Sequence of chain 2.A:
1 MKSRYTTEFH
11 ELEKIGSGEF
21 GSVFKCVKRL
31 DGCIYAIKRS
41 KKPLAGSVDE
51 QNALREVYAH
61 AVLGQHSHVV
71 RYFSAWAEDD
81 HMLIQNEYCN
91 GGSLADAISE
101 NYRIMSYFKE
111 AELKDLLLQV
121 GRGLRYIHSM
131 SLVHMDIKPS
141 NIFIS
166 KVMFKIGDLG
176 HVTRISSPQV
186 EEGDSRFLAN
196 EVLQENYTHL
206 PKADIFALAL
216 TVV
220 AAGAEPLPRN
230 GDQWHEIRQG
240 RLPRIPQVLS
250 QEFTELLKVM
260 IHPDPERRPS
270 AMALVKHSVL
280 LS

Binding-site contacts:
Ligand atom C4 contacts residue ALA36 of chain 2.A at 3.7 Å (hydrophobic).
Ligand atom C9 contacts residue ASN86 of chain 2.A at 3.7 Å.
Ligand atom C9 contacts residue LYS38 of chain 2.A at 3.6 Å.
Ligand atom N3 contacts residue CYS89 of chain 2.A at 2.7 Å (h-bond).
Ligand atom C13 contacts residue PHE143 of chain 2.A at 3.4 Å (hydrophobic).
Ligand atom O2 contacts residue ASN86 of chain 2.A at 3.1 Å (h-bond).
Ligand atom O3 contacts residue TYR88 of chain 2.A at 3.7 Å.
Ligand atom CL1 contacts residue ASN86 of chain 2.A at 3.8 Å.
Ligand atom C1 contacts residue PHE143 of chain 2.A at 3.7 Å (hydrophobic).
Ligand atom N3 contacts residue TYR88 of chain 2.A at 3.5 Å.
Ligand atom C11 contacts residue ASP173 of chain 2.A at 3.5 Å.
Ligand atom C19 contacts residue GLY92 of chain 2.A at 3.6 Å.
Ligand atom O1 contacts residue ALA36 of chain 2.A at 3.8 Å.
Ligand atom C15 contacts residue ILE15 of chain 2.A at 3.6 Å (hydrophobic).
Ligand atom N1 contacts residue ALA36 of chain 2.A at 3.7 Å.
Ligand atom C15 contacts residue PHE143 of chain 2.A at 3.7 Å (hydrophobic).
Ligand atom C5 contacts residue GLU87 of chain 2.A at 3.3 Å.
Ligand atom C14 contacts residue PHE143 of chain 2.A at 3.5 Å (hydrophobic).
Ligand atom C10 contacts residue GLU56 of chain 2.A at 3.1 Å.
Ligand atom O1 contacts residue TYR88 of chain 2.A at 3.6 Å.
Ligand atom C16 contacts residue ILE15 of chain 2.A at 3.7 Å (hydrophobic).
Ligand atom CL1 contacts residue ALA36 of chain 2.A at 3.6 Å.
Ligand atom C18 contacts residue ILE15 of chain 2.A at 3.4 Å (hydrophobic).
Ligand atom C6 contacts residue GLU87 of chain 2.A at 3.8 Å.
Ligand atom O1 contacts residue GLU87 of chain 2.A at 3.2 Å (salt-bridge).
Ligand atom C21 contacts residue TYR88 of chain 2.A at 3.1 Å (hydrophobic).
Ligand atom C21 contacts residue CYS89 of chain 2.A at 3.5 Å (hydrophobic).
Ligand atom C17 contacts residue CYS89 of chain 2.A at 3.7 Å (hydrophobic).
Ligand atom C5 contacts residue ALA36 of chain 2.A at 3.5 Å (hydrophobic).
Ligand atom C21 contacts residue GLY92 of chain 2.A at 3.5 Å.
Ligand atom O1 contacts residue CYS89 of chain 2.A at 2.9 Å (h-bond).
Ligand atom C19 contacts residue CYS89 of chain 2.A at 3.6 Å (hydrophobic).
Ligand atom CL1 contacts residue VAL23 of chain 2.A at 3.8 Å.
Ligand atom O3 contacts residue GLY92 of chain 2.A at 3.8 Å.
Ligand atom N1 contacts residue GLU87 of chain 2.A at 2.6 Å (salt-bridge).
Ligand atom C10 contacts residue LYS38 of chain 2.A at 3.4 Å.
Ligand atom N1 contacts residue VAL70 of chain 2.A at 3.7 Å.
Ligand atom N3 contacts residue GLY92 of chain 2.A at 3.4 Å.
Ligand atom O2 contacts residue VAL70 of chain 2.A at 3.4 Å.
Ligand atom C21 contacts residue ASN90 of chain 2.A at 3.6 Å.

This small molecule binds to this protein.
Small molecule (SMILES): O=CNc1ccc2[nH]c3cc(-c4ccccc4Cl)c4c(c3c2c1)C(=O)NC4=O